Binding-site contacts:
Ligand atom C2 contacts residue ASN717 of chain 1.B at 2.4 Å.
Ligand atom C1 contacts residue ASN717 of chain 1.B at 1.4 Å.
Ligand atom C7 contacts residue ASN717 of chain 1.B at 3.6 Å.
Ligand atom C4 contacts residue ASN717 of chain 1.B at 4.2 Å.
Ligand atom O7 contacts residue LEU922 of chain 1.B at 3.7 Å.
Ligand atom O5 contacts residue ASN717 of chain 1.B at 2.4 Å (h-bond).
Ligand atom N2 contacts residue ASN717 of chain 1.B at 2.9 Å (h-bond).
Ligand atom C3 contacts residue ASN717 of chain 1.B at 3.8 Å.
Ligand atom C2 contacts residue GLN1071 of chain 1.B at 4.4 Å.
Ligand atom O5 contacts residue GLN1071 of chain 1.B at 3.6 Å.
Ligand atom O4 contacts residue LEU922 of chain 1.B at 3.9 Å.
Ligand atom O7 contacts residue GLN1071 of chain 1.B at 4.2 Å.
Ligand atom O7 contacts residue ASN717 of chain 1.B at 3.9 Å.
Ligand atom C4 contacts residue LEU922 of chain 1.B at 4.2 Å (hydrophobic).
Ligand atom C3 contacts residue LEU922 of chain 1.B at 3.9 Å (hydrophobic).
Ligand atom C1 contacts residue GLN1071 of chain 1.B at 3.8 Å.
Ligand atom C5 contacts residue ASN717 of chain 1.B at 3.7 Å.
Ligand atom C5 contacts residue LEU922 of chain 1.B at 4.3 Å (hydrophobic).

The small molecule below binds the protein below.
Small molecule (SMILES): CC(=O)N[C@H]1[C@H](O[C@H]2[C@H](O)[C@@H](NC(C)=O)CO[C@@H]2CO)O[C@H](CO)[C@@H](O)[C@@H]1O

Sequence of chain 1.B:
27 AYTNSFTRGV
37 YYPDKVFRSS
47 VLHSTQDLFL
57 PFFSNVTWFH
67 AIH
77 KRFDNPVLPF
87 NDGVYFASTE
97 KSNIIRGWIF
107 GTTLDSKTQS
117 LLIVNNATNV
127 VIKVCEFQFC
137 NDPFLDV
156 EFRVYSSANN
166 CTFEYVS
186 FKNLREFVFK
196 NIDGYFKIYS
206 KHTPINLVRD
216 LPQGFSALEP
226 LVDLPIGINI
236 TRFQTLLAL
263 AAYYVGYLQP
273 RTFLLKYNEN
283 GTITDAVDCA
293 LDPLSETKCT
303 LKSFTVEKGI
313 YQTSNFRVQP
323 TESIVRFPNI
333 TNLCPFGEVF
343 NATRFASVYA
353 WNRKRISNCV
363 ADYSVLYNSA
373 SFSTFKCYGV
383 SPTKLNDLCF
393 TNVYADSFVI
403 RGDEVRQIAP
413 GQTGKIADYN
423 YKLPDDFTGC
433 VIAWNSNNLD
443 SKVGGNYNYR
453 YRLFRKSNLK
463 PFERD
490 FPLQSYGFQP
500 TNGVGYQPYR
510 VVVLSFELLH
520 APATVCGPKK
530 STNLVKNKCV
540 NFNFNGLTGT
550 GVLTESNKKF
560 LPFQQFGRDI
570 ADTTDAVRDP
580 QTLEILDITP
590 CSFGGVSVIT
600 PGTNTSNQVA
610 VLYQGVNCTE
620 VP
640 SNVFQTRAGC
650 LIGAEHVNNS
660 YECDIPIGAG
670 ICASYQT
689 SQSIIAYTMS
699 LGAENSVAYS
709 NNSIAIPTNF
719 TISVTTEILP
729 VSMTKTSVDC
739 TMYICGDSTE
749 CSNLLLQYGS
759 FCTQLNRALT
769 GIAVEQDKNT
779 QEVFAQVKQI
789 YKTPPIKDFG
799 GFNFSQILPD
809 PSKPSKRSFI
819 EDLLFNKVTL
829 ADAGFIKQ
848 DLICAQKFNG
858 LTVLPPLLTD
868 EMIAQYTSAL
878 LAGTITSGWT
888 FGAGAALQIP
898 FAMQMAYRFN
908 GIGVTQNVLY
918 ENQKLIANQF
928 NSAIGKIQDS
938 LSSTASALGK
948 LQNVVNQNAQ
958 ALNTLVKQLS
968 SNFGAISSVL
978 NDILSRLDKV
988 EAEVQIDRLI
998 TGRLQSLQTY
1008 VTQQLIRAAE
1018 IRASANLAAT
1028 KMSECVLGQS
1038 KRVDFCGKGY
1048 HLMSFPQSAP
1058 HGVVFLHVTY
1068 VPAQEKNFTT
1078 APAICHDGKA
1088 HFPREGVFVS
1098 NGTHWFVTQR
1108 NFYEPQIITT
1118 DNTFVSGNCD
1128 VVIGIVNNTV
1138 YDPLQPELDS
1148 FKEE